Sequence of chain 2.B:
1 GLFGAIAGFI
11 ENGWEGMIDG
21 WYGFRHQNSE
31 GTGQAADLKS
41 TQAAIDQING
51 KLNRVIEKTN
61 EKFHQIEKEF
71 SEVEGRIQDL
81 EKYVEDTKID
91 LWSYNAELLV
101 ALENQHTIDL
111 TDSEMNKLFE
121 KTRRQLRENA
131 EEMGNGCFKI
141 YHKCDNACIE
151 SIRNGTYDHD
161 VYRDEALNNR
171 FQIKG

A small-molecule ligand and the protein it binds are described below.
Small molecule (SMILES): CC(=O)N[C@H]1[C@H](O[C@H]2[C@H](O)[C@@H](NC(C)=O)CO[C@@H]2CO)O[C@H](CO)[C@@H](O)[C@@H]1O

Sequence of chain 2.A:
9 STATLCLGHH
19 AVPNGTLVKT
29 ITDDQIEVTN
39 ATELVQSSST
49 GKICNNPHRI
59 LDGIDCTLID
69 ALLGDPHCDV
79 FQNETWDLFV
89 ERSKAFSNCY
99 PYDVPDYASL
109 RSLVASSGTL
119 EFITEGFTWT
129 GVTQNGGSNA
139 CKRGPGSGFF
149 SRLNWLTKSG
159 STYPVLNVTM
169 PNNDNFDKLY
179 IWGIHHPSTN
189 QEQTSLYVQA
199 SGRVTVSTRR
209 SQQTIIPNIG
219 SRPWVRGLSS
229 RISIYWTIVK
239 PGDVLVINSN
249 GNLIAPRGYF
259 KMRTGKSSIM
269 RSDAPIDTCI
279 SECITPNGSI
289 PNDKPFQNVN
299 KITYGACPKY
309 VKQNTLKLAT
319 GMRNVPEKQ

Binding-site contacts:
Ligand atom C7 contacts residue ASN285 of chain 2.A at 3.1 Å.
Ligand atom C2 contacts residue VAL297 of chain 2.A at 4.0 Å (hydrophobic).
Ligand atom C6 contacts residue ASN285 of chain 2.A at 4.3 Å.
Ligand atom N2 contacts residue VAL297 of chain 2.A at 3.9 Å.
Ligand atom O5 contacts residue ASN285 of chain 2.A at 2.3 Å (h-bond).
Ligand atom C8 contacts residue LYS299 of chain 2.A at 4.1 Å.
Ligand atom O6 contacts residue ASN298 of chain 2.A at 3.4 Å (h-bond).
Ligand atom C1 contacts residue ASN285 of chain 2.A at 1.4 Å.
Ligand atom O5 contacts residue ASN298 of chain 2.A at 4.1 Å.
Ligand atom C8 contacts residue SER45 of chain 2.A at 3.2 Å.
Ligand atom O6 contacts residue ASN285 of chain 2.A at 3.5 Å (h-bond).
Ligand atom C1 contacts residue VAL297 of chain 2.A at 3.5 Å (hydrophobic).
Ligand atom C6 contacts residue ASN298 of chain 2.A at 4.4 Å.
Ligand atom C2 contacts residue ASN285 of chain 2.A at 2.5 Å.
Ligand atom C4 contacts residue ASN285 of chain 2.A at 4.2 Å.
Ligand atom C3 contacts residue VAL297 of chain 2.A at 4.2 Å (hydrophobic).
Ligand atom C5 contacts residue ASN285 of chain 2.A at 3.7 Å.
Ligand atom C8 contacts residue GLU69 of chain 2.B at 3.7 Å.
Ligand atom C3 contacts residue ASN285 of chain 2.A at 3.8 Å.
Ligand atom O7 contacts residue VAL297 of chain 2.A at 4.5 Å.
Ligand atom N2 contacts residue ASN285 of chain 2.A at 3.0 Å (h-bond).
Ligand atom O7 contacts residue ASN285 of chain 2.A at 2.7 Å (h-bond).
Ligand atom C8 contacts residue VAL297 of chain 2.A at 4.5 Å (hydrophobic).
Ligand atom C7 contacts residue VAL297 of chain 2.A at 4.3 Å (hydrophobic).
Ligand atom C5 contacts residue ASN298 of chain 2.A at 4.3 Å.